Sequence of chain 1.D:
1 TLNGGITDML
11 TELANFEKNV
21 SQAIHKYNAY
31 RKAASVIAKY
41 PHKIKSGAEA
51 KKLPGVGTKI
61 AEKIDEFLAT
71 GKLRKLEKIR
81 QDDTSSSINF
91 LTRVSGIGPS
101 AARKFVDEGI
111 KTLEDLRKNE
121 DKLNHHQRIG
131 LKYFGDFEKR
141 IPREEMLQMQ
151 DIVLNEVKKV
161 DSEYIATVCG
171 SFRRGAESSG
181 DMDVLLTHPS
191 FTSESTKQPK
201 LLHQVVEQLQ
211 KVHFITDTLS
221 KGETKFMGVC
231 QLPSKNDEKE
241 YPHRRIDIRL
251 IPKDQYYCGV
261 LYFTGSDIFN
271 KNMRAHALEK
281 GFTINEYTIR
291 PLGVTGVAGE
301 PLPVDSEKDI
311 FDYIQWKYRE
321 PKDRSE

Binding-site contacts:
Ligand atom O1A contacts residue MN1 of chain 1.F at 2.5 Å.
Ligand atom N2 contacts residue ASN270 of chain 1.D at 3.5 Å.
Ligand atom N2 contacts residue ARG274 of chain 1.D at 3.3 Å.
Ligand atom C2' contacts residue GLY265 of chain 1.D at 3.6 Å.
Ligand atom C4' contacts residue PHE263 of chain 1.D at 3.4 Å (hydrophobic).
Ligand atom O3' contacts residue ARG174 of chain 1.D at 3.5 Å (salt-bridge).
Ligand atom N7 contacts residue ASP267 of chain 1.D at 3.3 Å.
Ligand atom PG contacts residue SER171 of chain 1.D at 3.7 Å.
Ligand atom O2B contacts residue ARG174 of chain 1.D at 2.9 Å (salt-bridge).
Ligand atom PB contacts residue MN1 of chain 1.E at 3.1 Å.
Ligand atom O1A contacts residue ASP183 of chain 1.D at 3.0 Å (salt-bridge).
Ligand atom PA contacts residue MN1 of chain 1.E at 3.3 Å.
Ligand atom O3' contacts residue GLY265 of chain 1.D at 3.1 Å.
Ligand atom O2G contacts residue GLY180 of chain 1.D at 3.1 Å (h-bond).
Ligand atom C5 contacts residue ASP267 of chain 1.D at 3.6 Å.
Ligand atom O2G contacts residue SER179 of chain 1.D at 3.8 Å.
Ligand atom O3' contacts residue PHE263 of chain 1.D at 3.8 Å.
Ligand atom O1B contacts residue MN1 of chain 1.E at 2.1 Å.
Ligand atom O1B contacts residue SER171 of chain 1.D at 3.1 Å (h-bond).
Ligand atom O1B contacts residue GLY170 of chain 1.D at 3.4 Å.
Ligand atom O1A contacts residue ASP181 of chain 1.D at 2.9 Å (salt-bridge).
Ligand atom O1G contacts residue MN1 of chain 1.E at 2.4 Å.
Ligand atom O1A contacts residue MN1 of chain 1.E at 2.1 Å.
Ligand atom N3 contacts residue ASN270 of chain 1.D at 3.2 Å (h-bond).
Ligand atom C1' contacts residue TYR262 of chain 1.D at 3.5 Å (hydrophobic).
Ligand atom O3B contacts residue MN1 of chain 1.E at 3.8 Å.
Ligand atom N3 contacts residue TYR262 of chain 1.D at 3.4 Å.
Ligand atom O3' contacts residue THR264 of chain 1.D at 3.4 Å (h-bond).
Ligand atom C2 contacts residue ASN270 of chain 1.D at 3.7 Å.
Ligand atom C2' contacts residue ASN270 of chain 1.D at 3.7 Å.
Ligand atom O1B contacts residue ASP183 of chain 1.D at 2.9 Å (salt-bridge).
Ligand atom O2G contacts residue SER171 of chain 1.D at 2.4 Å (h-bond).
Ligand atom O2A contacts residue MN1 of chain 1.F at 3.7 Å.
Ligand atom PG contacts residue MN1 of chain 1.E at 3.4 Å.
Ligand atom O1G contacts residue ASP181 of chain 1.D at 2.6 Å (salt-bridge).
Ligand atom PA contacts residue MN1 of chain 1.F at 3.4 Å.
Ligand atom C2' contacts residue TYR262 of chain 1.D at 3.2 Å (hydrophobic).
Ligand atom C5' contacts residue ASP183 of chain 1.D at 3.6 Å.
Ligand atom N3A contacts residue MN1 of chain 1.E at 3.6 Å.
Ligand atom C8 contacts residue ASP267 of chain 1.D at 3.8 Å.

The protein below binds the small molecule below.
Small molecule (SMILES): Nc1nc2c(ncn2[C@H]2C[C@H](O)[C@@H](CO[P](=O)(O)N[P](=O)(O)OP(=O)(O)O)O2)c(=O)[nH]1